Sequence of chain 1.D:
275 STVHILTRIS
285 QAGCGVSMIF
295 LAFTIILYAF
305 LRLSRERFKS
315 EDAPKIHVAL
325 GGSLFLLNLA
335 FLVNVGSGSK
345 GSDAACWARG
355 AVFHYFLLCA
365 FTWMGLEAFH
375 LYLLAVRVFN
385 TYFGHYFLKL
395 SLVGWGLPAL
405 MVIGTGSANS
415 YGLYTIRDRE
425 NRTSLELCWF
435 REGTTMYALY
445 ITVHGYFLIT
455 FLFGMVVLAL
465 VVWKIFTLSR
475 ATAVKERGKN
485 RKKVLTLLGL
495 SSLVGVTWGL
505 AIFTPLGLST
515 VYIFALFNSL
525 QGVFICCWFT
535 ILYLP

Binding-site contacts:
Ligand atom CAT contacts residue ALA412 of chain 1.D at 4.1 Å (hydrophobic).
Ligand atom CAU contacts residue GLY408 of chain 1.D at 4.0 Å.
Ligand atom OAH contacts residue TYR441 of chain 1.D at 3.8 Å.
Ligand atom CAE contacts residue GLY408 of chain 1.D at 4.1 Å.
Ligand atom CAV contacts residue ALA442 of chain 1.D at 3.6 Å (hydrophobic).
Ligand atom CBC contacts residue ALA442 of chain 1.D at 4.4 Å (hydrophobic).
Ligand atom CBB contacts residue LEU404 of chain 1.D at 4.2 Å (hydrophobic).
Ligand atom CAQ contacts residue THR446 of chain 1.D at 4.5 Å.
Ligand atom CAE contacts residue MET405 of chain 1.D at 3.9 Å (hydrophobic).
Ligand atom CAL contacts residue TYR441 of chain 1.D at 3.9 Å (hydrophobic).
Ligand atom CAV contacts residue TYR441 of chain 1.D at 4.1 Å (hydrophobic).
Ligand atom CBD contacts residue ILE445 of chain 1.D at 4.5 Å (hydrophobic).
Ligand atom CAK contacts residue THR446 of chain 1.D at 4.5 Å.
Ligand atom CAD contacts residue ALA442 of chain 1.D at 3.6 Å (hydrophobic).
Ligand atom CAQ contacts residue ILE445 of chain 1.D at 4.4 Å (hydrophobic).
Ligand atom CAE contacts residue THR446 of chain 1.D at 4.2 Å.
Ligand atom CAQ contacts residue MET405 of chain 1.D at 4.5 Å (hydrophobic).
Ligand atom CBB contacts residue GLY408 of chain 1.D at 4.4 Å.
Ligand atom CAE contacts residue THR409 of chain 1.D at 4.0 Å.
Ligand atom CAI contacts residue ILE445 of chain 1.D at 3.6 Å (hydrophobic).
Ligand atom CAB contacts residue LEU404 of chain 1.D at 3.5 Å (hydrophobic).
Ligand atom CAZ contacts residue ALA442 of chain 1.D at 4.3 Å (hydrophobic).
Ligand atom CAM contacts residue TYR441 of chain 1.D at 3.7 Å (hydrophobic).
Ligand atom CAO contacts residue LEU404 of chain 1.D at 4.2 Å (hydrophobic).
Ligand atom CAD contacts residue THR409 of chain 1.D at 3.5 Å.
Ligand atom OAF contacts residue TYR441 of chain 1.D at 3.2 Å.
Ligand atom CAS contacts residue THR409 of chain 1.D at 4.1 Å.
Ligand atom CAB contacts residue LEU401 of chain 1.D at 4.3 Å (hydrophobic).
Ligand atom CAR contacts residue ALA412 of chain 1.D at 3.6 Å (hydrophobic).
Ligand atom CAS contacts residue GLY408 of chain 1.D at 3.9 Å.
Ligand atom CBD contacts residue THR446 of chain 1.D at 4.1 Å.
Ligand atom OAW contacts residue ALA442 of chain 1.D at 4.2 Å.
Ligand atom CAK contacts residue ILE445 of chain 1.D at 3.4 Å (hydrophobic).
Ligand atom CAX contacts residue TYR441 of chain 1.D at 3.4 Å (hydrophobic).
Ligand atom CAO contacts residue MET405 of chain 1.D at 4.1 Å (hydrophobic).
Ligand atom CAN contacts residue LEU401 of chain 1.D at 4.2 Å (hydrophobic).
Ligand atom CBA contacts residue LEU401 of chain 1.D at 4.4 Å (hydrophobic).
Ligand atom CAP contacts residue MET405 of chain 1.D at 4.4 Å (hydrophobic).
Ligand atom CAD contacts residue THR446 of chain 1.D at 4.5 Å.
Ligand atom CAY contacts residue TYR441 of chain 1.D at 4.2 Å (hydrophobic).

A protein and the small-molecule ligand that binds it are described below.
Small molecule (SMILES): CC(C)CCC[C@@H](C)[C@H]1CC[C@H]2[C@@H]3CC=C4C[C@@H](OC(=O)CCC(=O)O)CC[C@]4(C)[C@H]3CC[C@]12C